A small-molecule ligand and the protein it binds are described below.
Small molecule (SMILES): CCCC(=O)OC[C@H](CO[P](=O)(O)OC1[C@H](O)[C@H](OP(=O)(O)O)C(OP(=O)(O)O)[C@H](OP(=O)(O)O)[C@H]1O)O[C@H](O)CCC

Binding-site contacts:
Ligand atom OP4 contacts residue VAL179 of chain 1.B at 4.4 Å.
Ligand atom P4 contacts residue ARG180 of chain 1.B at 3.8 Å.
Ligand atom P1 contacts residue THR203 of chain 1.B at 4.1 Å.
Ligand atom OP5 contacts residue ASP48 of chain 1.B at 4.1 Å.
Ligand atom OP6 contacts residue ARG47 of chain 1.B at 4.4 Å.
Ligand atom OP5 contacts residue LYS178 of chain 1.B at 3.5 Å.
Ligand atom C5 contacts residue ARG209 of chain 1.B at 4.3 Å.
Ligand atom OP1 contacts residue THR203 of chain 1.B at 4.0 Å.
Ligand atom OP2 contacts residue ILE206 of chain 1.B at 3.6 Å.
Ligand atom OP9 contacts residue LYS205 of chain 1.B at 3.7 Å.
Ligand atom C5 contacts residue LYS205 of chain 1.B at 4.0 Å.
Ligand atom O5 contacts residue LYS205 of chain 1.B at 4.5 Å.
Ligand atom C2 contacts residue ILE206 of chain 1.B at 4.1 Å (hydrophobic).
Ligand atom OP8 contacts residue LYS205 of chain 1.B at 2.6 Å (salt-bridge).
Ligand atom OP3 contacts residue ILE206 of chain 1.B at 3.8 Å.
Ligand atom P4 contacts residue ARG209 of chain 1.B at 3.8 Å.
Ligand atom O3 contacts residue ARG209 of chain 1.B at 3.4 Å (salt-bridge).
Ligand atom P4 contacts residue LYS178 of chain 1.B at 4.0 Å.
Ligand atom OP5 contacts residue ARG180 of chain 1.B at 3.0 Å (salt-bridge).
Ligand atom O6 contacts residue LYS205 of chain 1.B at 3.8 Å.
Ligand atom C4 contacts residue ARG209 of chain 1.B at 3.9 Å.
Ligand atom OP4 contacts residue LYS178 of chain 1.B at 3.6 Å.
Ligand atom C3 contacts residue ILE206 of chain 1.B at 4.1 Å (hydrophobic).
Ligand atom P1 contacts residue ILE206 of chain 1.B at 4.4 Å.
Ligand atom OP4 contacts residue ARG180 of chain 1.B at 2.9 Å (salt-bridge).
Ligand atom OP9 contacts residue ARG209 of chain 1.B at 3.2 Å (salt-bridge).
Ligand atom P5 contacts residue LYS205 of chain 1.B at 3.9 Å.
Ligand atom OP6 contacts residue LYS178 of chain 1.B at 3.5 Å.
Ligand atom O4 contacts residue ARG209 of chain 1.B at 3.1 Å (salt-bridge).
Ligand atom OP4 contacts residue ARG209 of chain 1.B at 2.8 Å (salt-bridge).
Ligand atom OP2 contacts residue THR203 of chain 1.B at 2.6 Å (h-bond).
Ligand atom C6 contacts residue LYS205 of chain 1.B at 4.4 Å.
Ligand atom O3 contacts residue ILE206 of chain 1.B at 4.3 Å.
Ligand atom C3 contacts residue ARG209 of chain 1.B at 3.7 Å.
Ligand atom OP6 contacts residue ALA46 of chain 1.B at 3.9 Å.
Ligand atom OP2 contacts residue LYS205 of chain 1.B at 4.4 Å.

Sequence of chain 1.B:
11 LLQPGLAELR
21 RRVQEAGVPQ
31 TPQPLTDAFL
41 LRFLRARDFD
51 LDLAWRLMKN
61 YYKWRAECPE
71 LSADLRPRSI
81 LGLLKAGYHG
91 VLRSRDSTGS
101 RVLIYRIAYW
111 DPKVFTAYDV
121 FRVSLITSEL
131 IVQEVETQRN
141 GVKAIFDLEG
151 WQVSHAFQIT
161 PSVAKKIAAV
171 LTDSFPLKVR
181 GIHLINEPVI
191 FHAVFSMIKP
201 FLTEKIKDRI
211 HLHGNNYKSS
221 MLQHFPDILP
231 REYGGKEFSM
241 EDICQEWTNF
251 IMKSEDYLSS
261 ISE